Binding-site contacts:
Ligand atom O5 contacts residue GLU152 of chain 1.D at 4.2 Å.
Ligand atom C2 contacts residue GLU153 of chain 1.D at 4.5 Å.
Ligand atom C4 contacts residue GLU153 of chain 1.D at 4.4 Å.
Ligand atom O6 contacts residue GLU153 of chain 1.D at 3.1 Å (salt-bridge).
Ligand atom O3 contacts residue LYS212 of chain 1.D at 3.9 Å.
Ligand atom C6 contacts residue GLU216 of chain 1.D at 3.2 Å.
Ligand atom O7 contacts residue GLU174 of chain 1.D at 3.9 Å.
Ligand atom C7 contacts residue GLU174 of chain 1.D at 4.0 Å.
Ligand atom O5 contacts residue ASN173 of chain 1.D at 2.5 Å (h-bond).
Ligand atom C7 contacts residue ASN173 of chain 1.D at 3.3 Å.
Ligand atom C4 contacts residue LYS212 of chain 1.D at 4.3 Å.
Ligand atom C5 contacts residue ILE154 of chain 1.D at 4.2 Å (hydrophobic).
Ligand atom C2 contacts residue GLU152 of chain 1.D at 3.9 Å.
Ligand atom O5 contacts residue GLU153 of chain 1.D at 3.5 Å.
Ligand atom C8 contacts residue ASN173 of chain 1.D at 3.5 Å.
Ligand atom C5 contacts residue GLU153 of chain 1.D at 4.3 Å.
Ligand atom O7 contacts residue ASN173 of chain 1.D at 4.1 Å.
Ligand atom C1 contacts residue GLU152 of chain 1.D at 3.7 Å.
Ligand atom O6 contacts residue ILE154 of chain 1.D at 3.2 Å (h-bond).
Ligand atom C6 contacts residue GLU153 of chain 1.D at 4.0 Å.
Ligand atom C1 contacts residue GLU153 of chain 1.D at 3.9 Å.
Ligand atom C1 contacts residue ILE154 of chain 1.D at 3.7 Å (hydrophobic).
Ligand atom C5 contacts residue LYS212 of chain 1.D at 4.3 Å.
Ligand atom N2 contacts residue ASN173 of chain 1.D at 2.8 Å (h-bond).
Ligand atom O5 contacts residue ILE154 of chain 1.D at 3.0 Å (h-bond).
Ligand atom C1 contacts residue ASN173 of chain 1.D at 1.5 Å.
Ligand atom C3 contacts residue ASN173 of chain 1.D at 3.8 Å.
Ligand atom C6 contacts residue LYS212 of chain 1.D at 4.2 Å.
Ligand atom O6 contacts residue GLU216 of chain 1.D at 2.8 Å (salt-bridge).
Ligand atom O4 contacts residue GLU215 of chain 1.D at 3.9 Å.
Ligand atom C3 contacts residue LYS212 of chain 1.D at 3.8 Å.
Ligand atom C4 contacts residue ASN173 of chain 1.D at 4.3 Å.
Ligand atom C5 contacts residue ASN173 of chain 1.D at 3.7 Å.
Ligand atom C8 contacts residue LYS212 of chain 1.D at 3.7 Å.
Ligand atom C6 contacts residue ILE154 of chain 1.D at 4.1 Å (hydrophobic).
Ligand atom C8 contacts residue GLU174 of chain 1.D at 3.3 Å.
Ligand atom N2 contacts residue GLU152 of chain 1.D at 3.9 Å.
Ligand atom C2 contacts residue ASN173 of chain 1.D at 2.5 Å.
Ligand atom O4 contacts residue LYS212 of chain 1.D at 3.6 Å.

A protein and the small-molecule ligand that binds it are described below.
Small molecule (SMILES): CC(=O)N[C@@H]1[C@@H](O)[C@H](O)[C@@H](CO)O[C@H]1O

Sequence of chain 1.D:
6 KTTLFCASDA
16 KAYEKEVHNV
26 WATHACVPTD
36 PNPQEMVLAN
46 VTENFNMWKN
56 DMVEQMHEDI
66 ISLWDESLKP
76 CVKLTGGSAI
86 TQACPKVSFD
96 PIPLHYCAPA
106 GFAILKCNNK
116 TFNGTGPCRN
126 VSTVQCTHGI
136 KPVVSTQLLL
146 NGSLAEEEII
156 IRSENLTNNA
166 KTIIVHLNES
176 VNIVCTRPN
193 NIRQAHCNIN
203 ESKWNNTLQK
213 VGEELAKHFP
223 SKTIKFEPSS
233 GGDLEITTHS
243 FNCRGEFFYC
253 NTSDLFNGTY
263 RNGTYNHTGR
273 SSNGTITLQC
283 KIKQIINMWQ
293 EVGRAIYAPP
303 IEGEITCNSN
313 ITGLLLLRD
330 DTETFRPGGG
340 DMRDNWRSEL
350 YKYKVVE